Binding-site contacts:
Ligand atom F55 contacts residue ALA195 of chain 1.A at 3.5 Å.
Ligand atom F52 contacts residue ARG194 of chain 1.A at 2.8 Å.
Ligand atom F52 contacts residue ASP120 of chain 1.A at 3.5 Å.
Ligand atom O16 contacts residue ALA196 of chain 1.A at 2.9 Å (h-bond).
Ligand atom O36 contacts residue GLY176 of chain 1.A at 3.0 Å (h-bond).
Ligand atom C41 contacts residue GLN80 of chain 1.A at 3.3 Å.
Ligand atom C43 contacts residue GLN80 of chain 1.A at 3.3 Å.
Ligand atom F54 contacts residue ARG194 of chain 1.A at 3.2 Å.
Ligand atom F54 contacts residue ALA195 of chain 1.A at 3.5 Å.
Ligand atom C32 contacts residue ARG194 of chain 1.A at 3.3 Å.
Ligand atom O36 contacts residue SER178 of chain 1.A at 3.3 Å (h-bond).
Ligand atom N35 contacts residue SER178 of chain 1.A at 3.3 Å (h-bond).
Ligand atom N10 contacts residue HIS96 of chain 1.A at 3.4 Å (h-bond).
Ligand atom F54 contacts residue ASP120 of chain 1.A at 3.4 Å.
Ligand atom C11 contacts residue ARG194 of chain 1.A at 3.6 Å.
Ligand atom O39 contacts residue GLY176 of chain 1.A at 3.2 Å.
Ligand atom F56 contacts residue ALA195 of chain 1.A at 3.5 Å.
Ligand atom O39 contacts residue SER178 of chain 1.A at 2.8 Å (h-bond).
Ligand atom F56 contacts residue ARG194 of chain 1.A at 3.3 Å.
Ligand atom O16 contacts residue ALA195 of chain 1.A at 3.1 Å.
Ligand atom N30 contacts residue ASP120 of chain 1.A at 3.5 Å (salt-bridge).
Ligand atom O36 contacts residue LEU174 of chain 1.A at 3.5 Å (h-bond).
Ligand atom O36 contacts residue SER177 of chain 1.A at 3.3 Å (h-bond).
Ligand atom C42 contacts residue HIS96 of chain 1.A at 3.5 Å.
Ligand atom O39 contacts residue PHE82 of chain 1.A at 3.3 Å.
Ligand atom C44 contacts residue LEU174 of chain 1.A at 3.4 Å (hydrophobic).
Ligand atom O58 contacts residue VAL117 of chain 1.A at 3.3 Å.
Ligand atom S37 contacts residue SER178 of chain 1.A at 3.5 Å (h-bond).
Ligand atom C14 contacts residue PHE193 of chain 1.A at 3.2 Å (hydrophobic).
Ligand atom C02 contacts residue HIS96 of chain 1.A at 3.5 Å.
Ligand atom N17 contacts residue ALA196 of chain 1.A at 2.8 Å (h-bond).
Ligand atom O58 contacts residue TYR95 of chain 1.A at 3.3 Å.
Ligand atom O38 contacts residue GLY176 of chain 1.A at 2.8 Å (h-bond).
Ligand atom C12 contacts residue SER178 of chain 1.A at 3.4 Å.
Ligand atom F57 contacts residue ARG162 of chain 1.A at 3.2 Å.
Ligand atom N35 contacts residue HIS96 of chain 1.A at 3.1 Å (h-bond).
Ligand atom N10 contacts residue ARG194 of chain 1.A at 2.8 Å (salt-bridge).
Ligand atom F53 contacts residue ARG194 of chain 1.A at 3.2 Å.
Ligand atom C27 contacts residue HIS96 of chain 1.A at 3.4 Å.
Ligand atom O20 contacts residue ALA196 of chain 1.A at 3.4 Å (h-bond).

Sequence of chain 1.A:
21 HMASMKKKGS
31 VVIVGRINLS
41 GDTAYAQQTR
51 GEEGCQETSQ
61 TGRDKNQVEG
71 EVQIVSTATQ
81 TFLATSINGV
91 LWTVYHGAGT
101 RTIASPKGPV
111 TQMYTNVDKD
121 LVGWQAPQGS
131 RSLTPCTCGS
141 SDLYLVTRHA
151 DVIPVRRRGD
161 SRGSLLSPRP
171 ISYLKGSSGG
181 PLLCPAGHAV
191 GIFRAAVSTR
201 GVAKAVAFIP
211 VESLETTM

This small molecule binds to this protein.
Small molecule (SMILES): COc1ccc2nc(O[C@@H]3C[C@H]4C(=O)N[C@]5(C(=O)NS(=O)(=O)C6(C)CC6)C[C@H]5/C=C\CCCCC[C@H](NC(=O)OC5(C(F)(F)F)CCC5)C(=O)N4C3)c(C(F)(F)F)nc2c1